The small molecule below binds the protein below.
Small molecule (SMILES): CC(=O)N[C@@H]1[C@@H](O)[C@H](O)[C@@H](CO)O[C@H]1O

Binding-site contacts:
Ligand atom C1 contacts residue ASN64 of chain 2.A at 2.8 Å.
Ligand atom C5 contacts residue THR66 of chain 2.A at 4.3 Å.
Ligand atom O6 contacts residue FUC1 of chain 2.C at 2.7 Å (h-bond).
Ligand atom O5 contacts residue ASN64 of chain 2.A at 3.1 Å (h-bond).
Ligand atom C7 contacts residue ILE356 of chain 2.A at 4.5 Å (hydrophobic).
Ligand atom N2 contacts residue ASN64 of chain 2.A at 3.8 Å.
Ligand atom C6 contacts residue FUC1 of chain 2.C at 3.2 Å.
Ligand atom O7 contacts residue ASN64 of chain 2.A at 2.9 Å (h-bond).
Ligand atom C2 contacts residue ASN64 of chain 2.A at 3.4 Å.
Ligand atom C8 contacts residue ILE356 of chain 2.A at 4.2 Å (hydrophobic).
Ligand atom O5 contacts residue THR66 of chain 2.A at 3.9 Å.
Ligand atom C6 contacts residue THR66 of chain 2.A at 4.0 Å.
Ligand atom C8 contacts residue ILE387 of chain 2.A at 4.0 Å (hydrophobic).
Ligand atom C7 contacts residue ASN64 of chain 2.A at 3.5 Å.

Sequence of chain 2.A:
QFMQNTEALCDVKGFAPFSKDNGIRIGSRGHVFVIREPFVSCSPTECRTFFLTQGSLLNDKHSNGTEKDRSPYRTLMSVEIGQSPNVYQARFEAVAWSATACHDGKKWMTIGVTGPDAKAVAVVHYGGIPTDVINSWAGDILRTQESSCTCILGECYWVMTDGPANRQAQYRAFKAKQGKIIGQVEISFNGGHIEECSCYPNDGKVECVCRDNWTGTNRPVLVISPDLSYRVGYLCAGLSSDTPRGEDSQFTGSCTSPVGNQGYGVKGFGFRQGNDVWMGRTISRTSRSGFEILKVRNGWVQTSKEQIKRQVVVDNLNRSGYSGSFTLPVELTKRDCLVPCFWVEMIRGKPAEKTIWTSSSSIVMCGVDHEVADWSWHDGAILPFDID